Sequence of chain 1.A:
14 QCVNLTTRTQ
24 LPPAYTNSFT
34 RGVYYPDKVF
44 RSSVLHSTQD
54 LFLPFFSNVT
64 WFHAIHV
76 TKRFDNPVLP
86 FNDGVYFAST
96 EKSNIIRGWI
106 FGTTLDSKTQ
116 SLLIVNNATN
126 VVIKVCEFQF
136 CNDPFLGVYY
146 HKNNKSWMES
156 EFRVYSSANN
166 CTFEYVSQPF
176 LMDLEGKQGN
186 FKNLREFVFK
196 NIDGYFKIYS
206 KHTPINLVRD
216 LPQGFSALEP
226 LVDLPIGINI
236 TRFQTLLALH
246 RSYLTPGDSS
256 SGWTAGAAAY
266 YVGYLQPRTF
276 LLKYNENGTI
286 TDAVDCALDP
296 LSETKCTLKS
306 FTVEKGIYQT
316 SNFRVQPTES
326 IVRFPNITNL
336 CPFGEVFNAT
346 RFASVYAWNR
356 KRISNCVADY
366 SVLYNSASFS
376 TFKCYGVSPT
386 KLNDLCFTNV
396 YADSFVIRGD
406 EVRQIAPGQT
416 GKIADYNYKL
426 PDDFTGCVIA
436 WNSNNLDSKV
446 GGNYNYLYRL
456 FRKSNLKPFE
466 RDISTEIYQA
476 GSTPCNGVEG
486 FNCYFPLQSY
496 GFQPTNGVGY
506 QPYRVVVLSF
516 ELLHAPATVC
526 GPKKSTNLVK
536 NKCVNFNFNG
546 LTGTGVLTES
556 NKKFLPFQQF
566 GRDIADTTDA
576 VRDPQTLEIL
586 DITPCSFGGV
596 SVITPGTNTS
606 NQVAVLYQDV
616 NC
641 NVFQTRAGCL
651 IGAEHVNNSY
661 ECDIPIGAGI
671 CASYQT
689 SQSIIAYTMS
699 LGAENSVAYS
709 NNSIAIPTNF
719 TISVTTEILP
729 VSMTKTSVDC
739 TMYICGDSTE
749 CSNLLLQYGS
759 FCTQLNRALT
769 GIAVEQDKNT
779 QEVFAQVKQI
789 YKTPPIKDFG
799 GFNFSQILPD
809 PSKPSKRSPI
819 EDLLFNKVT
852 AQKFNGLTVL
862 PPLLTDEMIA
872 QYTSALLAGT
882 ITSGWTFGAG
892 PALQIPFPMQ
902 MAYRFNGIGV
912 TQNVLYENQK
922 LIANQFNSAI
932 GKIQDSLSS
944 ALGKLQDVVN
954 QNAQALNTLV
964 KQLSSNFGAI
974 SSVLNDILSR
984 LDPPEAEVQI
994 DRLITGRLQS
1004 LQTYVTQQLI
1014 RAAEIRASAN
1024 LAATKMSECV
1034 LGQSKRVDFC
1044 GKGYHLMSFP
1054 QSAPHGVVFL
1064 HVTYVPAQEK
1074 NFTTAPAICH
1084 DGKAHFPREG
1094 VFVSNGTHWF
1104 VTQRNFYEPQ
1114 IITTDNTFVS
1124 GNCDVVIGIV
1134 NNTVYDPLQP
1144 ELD

This protein binds this small molecule.
Small molecule (SMILES): CC(=O)N[C@H]1[C@H](O[C@H]2[C@H](O)[C@@H](NC(C)=O)CO[C@@H]2CO)O[C@H](CO)[C@@H](O)[C@@H]1O

Binding-site contacts:
Ligand atom C5 contacts residue ASN801 of chain 1.A at 3.7 Å.
Ligand atom C2 contacts residue ASN801 of chain 1.A at 2.5 Å.
Ligand atom C4 contacts residue ASN801 of chain 1.A at 4.2 Å.
Ligand atom O5 contacts residue SER803 of chain 1.A at 4.0 Å.
Ligand atom O7 contacts residue ASN801 of chain 1.A at 3.3 Å (h-bond).
Ligand atom O5 contacts residue ASN801 of chain 1.A at 2.4 Å (h-bond).
Ligand atom C6 contacts residue GLN804 of chain 1.A at 3.3 Å.
Ligand atom C3 contacts residue ASN801 of chain 1.A at 3.8 Å.
Ligand atom O5 contacts residue GLN804 of chain 1.A at 3.8 Å.
Ligand atom C2 contacts residue SER803 of chain 1.A at 4.5 Å.
Ligand atom C8 contacts residue ASN801 of chain 1.A at 4.4 Å.
Ligand atom C1 contacts residue SER803 of chain 1.A at 3.4 Å.
Ligand atom C1 contacts residue ASN801 of chain 1.A at 1.4 Å.
Ligand atom C7 contacts residue ASN801 of chain 1.A at 3.3 Å.
Ligand atom O6 contacts residue GLN804 of chain 1.A at 2.5 Å (h-bond).
Ligand atom C5 contacts residue GLN804 of chain 1.A at 3.6 Å.
Ligand atom C5 contacts residue SER803 of chain 1.A at 4.2 Å.
Ligand atom N2 contacts residue ASN801 of chain 1.A at 2.9 Å (h-bond).